The protein below binds the small molecule below.
Small molecule (SMILES): CC(=O)N[C@@H]1[C@@H](O)[C@H](O)[C@@H](CO)O[C@H]1O

Binding-site contacts:
Ligand atom C7 contacts residue ASN71 of chain 1.B at 3.6 Å.
Ligand atom O5 contacts residue THR73 of chain 1.B at 4.4 Å.
Ligand atom O5 contacts residue ASN71 of chain 1.B at 2.3 Å (h-bond).
Ligand atom C2 contacts residue ASN71 of chain 1.B at 2.4 Å.
Ligand atom N2 contacts residue ASN71 of chain 1.B at 2.8 Å (h-bond).
Ligand atom C5 contacts residue ASN71 of chain 1.B at 3.6 Å.
Ligand atom O7 contacts residue ASN71 of chain 1.B at 4.4 Å.
Ligand atom C4 contacts residue ASN71 of chain 1.B at 4.2 Å.
Ligand atom C3 contacts residue ASN71 of chain 1.B at 3.7 Å.
Ligand atom C6 contacts residue TYR14 of chain 1.B at 4.3 Å (hydrophobic).
Ligand atom C8 contacts residue ASN71 of chain 1.B at 4.2 Å.
Ligand atom C1 contacts residue ASN71 of chain 1.B at 1.4 Å.

Sequence of chain 1.B:
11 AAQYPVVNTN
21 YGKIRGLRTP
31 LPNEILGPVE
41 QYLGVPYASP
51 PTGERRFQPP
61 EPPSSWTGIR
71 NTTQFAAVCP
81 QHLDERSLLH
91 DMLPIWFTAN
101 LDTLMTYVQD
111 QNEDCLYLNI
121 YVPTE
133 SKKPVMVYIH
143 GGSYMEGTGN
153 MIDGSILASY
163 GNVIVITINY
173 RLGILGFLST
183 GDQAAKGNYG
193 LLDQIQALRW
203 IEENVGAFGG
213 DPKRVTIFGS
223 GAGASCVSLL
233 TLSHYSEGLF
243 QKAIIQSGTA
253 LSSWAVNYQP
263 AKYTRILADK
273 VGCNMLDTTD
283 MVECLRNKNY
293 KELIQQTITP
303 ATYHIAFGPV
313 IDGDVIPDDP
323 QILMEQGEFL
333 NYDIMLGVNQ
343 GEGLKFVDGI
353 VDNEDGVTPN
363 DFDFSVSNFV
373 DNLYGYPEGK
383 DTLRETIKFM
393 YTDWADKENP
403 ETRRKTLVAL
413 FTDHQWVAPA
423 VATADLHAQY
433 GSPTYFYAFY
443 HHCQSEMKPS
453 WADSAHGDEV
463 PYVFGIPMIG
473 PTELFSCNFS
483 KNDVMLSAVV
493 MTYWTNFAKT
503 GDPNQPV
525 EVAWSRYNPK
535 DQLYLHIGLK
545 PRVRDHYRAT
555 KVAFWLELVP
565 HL